Sequence of chain 1.I:
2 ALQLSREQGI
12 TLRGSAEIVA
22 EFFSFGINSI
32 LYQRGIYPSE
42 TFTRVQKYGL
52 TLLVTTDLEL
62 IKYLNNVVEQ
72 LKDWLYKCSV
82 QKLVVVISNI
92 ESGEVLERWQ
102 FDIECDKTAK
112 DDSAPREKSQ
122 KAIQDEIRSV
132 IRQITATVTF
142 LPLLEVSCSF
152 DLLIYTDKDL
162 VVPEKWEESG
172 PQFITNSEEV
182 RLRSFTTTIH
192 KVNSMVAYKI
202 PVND

Binding-site contacts:
Ligand atom CA contacts residue THR157 of chain 1.I at 3.1 Å.
Ligand atom CG contacts residue GLU60 of chain 1.I at 3.4 Å.
Ligand atom O contacts residue GLU168 of chain 1.I at 2.8 Å (salt-bridge).
Ligand atom CG contacts residue TYR156 of chain 1.I at 3.4 Å (hydrophobic).
Ligand atom CG2 contacts residue GLY171 of chain 1.I at 3.1 Å.
Ligand atom CZ contacts residue ASP152 of chain 1.I at 3.2 Å.
Ligand atom O contacts residue TYR156 of chain 1.I at 3.4 Å.
Ligand atom O contacts residue ILE155 of chain 1.I at 2.8 Å (h-bond).
Ligand atom CD contacts residue SER170 of chain 1.I at 3.2 Å.
Ligand atom O contacts residue TYR64 of chain 1.I at 3.2 Å.
Ligand atom O contacts residue GLU168 of chain 1.I at 3.4 Å (salt-bridge).
Ligand atom CA contacts residue ILE155 of chain 1.I at 3.2 Å (hydrophobic).
Ligand atom NH2 contacts residue SER170 of chain 1.I at 3.3 Å (h-bond).
Ligand atom N contacts residue THR157 of chain 1.I at 3.0 Å (h-bond).
Ligand atom CD1 contacts residue TRP167 of chain 1.I at 3.3 Å (hydrophobic).
Ligand atom CD contacts residue ASP152 of chain 1.I at 3.0 Å.
Ligand atom O contacts residue SER170 of chain 1.I at 2.9 Å (h-bond).
Ligand atom O contacts residue LEU153 of chain 1.I at 3.2 Å (h-bond).
Ligand atom NE contacts residue ASP152 of chain 1.I at 3.2 Å (salt-bridge).
Ligand atom NZ contacts residue GLU60 of chain 1.I at 3.5 Å (salt-bridge).
Ligand atom CB contacts residue GLU60 of chain 1.I at 3.3 Å.
Ligand atom CE contacts residue GLU60 of chain 1.I at 3.5 Å.
Ligand atom CG contacts residue ASP160 of chain 1.I at 3.1 Å.
Ligand atom CG contacts residue THR157 of chain 1.I at 3.2 Å.
Ligand atom CZ contacts residue SER170 of chain 1.I at 2.9 Å.
Ligand atom NH1 contacts residue ASP152 of chain 1.I at 3.0 Å (salt-bridge).
Ligand atom CB contacts residue TYR64 of chain 1.I at 3.2 Å (hydrophobic).
Ligand atom NZ contacts residue TYR64 of chain 1.I at 2.7 Å.
Ligand atom N contacts residue GLU168 of chain 1.I at 3.0 Å (salt-bridge).
Ligand atom NE contacts residue LEU154 of chain 1.I at 3.1 Å.
Ligand atom O contacts residue GLU169 of chain 1.I at 3.1 Å.
Ligand atom CD2 contacts residue GLU168 of chain 1.I at 3.3 Å.
Ligand atom CG2 contacts residue SER170 of chain 1.I at 3.3 Å.
Ligand atom O contacts residue TYR38 of chain 1.I at 3.3 Å (h-bond).
Ligand atom NE contacts residue SER170 of chain 1.I at 2.7 Å (h-bond).
Ligand atom CE contacts residue ASP160 of chain 1.I at 3.3 Å.
Ligand atom CD2 contacts residue LYS166 of chain 1.I at 3.1 Å.
Ligand atom CD1 contacts residue GLY171 of chain 1.I at 3.5 Å.
Ligand atom C contacts residue ILE155 of chain 1.I at 3.3 Å (hydrophobic).
Ligand atom CA contacts residue GLU168 of chain 1.I at 3.1 Å.

A protein and the small-molecule ligand that binds it are described below.
Small molecule (SMILES): CC[C@H](C)[C@H](NC(=O)[C@@H](N)CCCCN)C(=O)N[C@@H](CC(C)C)C(=O)N[C@@H](CCCN=C(N)N)C(=O)N[C@@H](CC(C)C)C(=O)N[C@@H](CO)C(=O)NCC(=O)N[C@@H](CCCCN)C(=O)N1CCC[C@H]1C=O